A small-molecule ligand and the protein it binds are described below.
Small molecule (SMILES): O=C(O)[C@H]1C[C@H](O)[C@@H](OS(=O)(=O)O)[C@H](O[C@H]2[C@H](O)[C@@H](NS(=O)(=O)O)[C@@H](O)O[C@@H]2CO)O1

Sequence of chain 1.B:
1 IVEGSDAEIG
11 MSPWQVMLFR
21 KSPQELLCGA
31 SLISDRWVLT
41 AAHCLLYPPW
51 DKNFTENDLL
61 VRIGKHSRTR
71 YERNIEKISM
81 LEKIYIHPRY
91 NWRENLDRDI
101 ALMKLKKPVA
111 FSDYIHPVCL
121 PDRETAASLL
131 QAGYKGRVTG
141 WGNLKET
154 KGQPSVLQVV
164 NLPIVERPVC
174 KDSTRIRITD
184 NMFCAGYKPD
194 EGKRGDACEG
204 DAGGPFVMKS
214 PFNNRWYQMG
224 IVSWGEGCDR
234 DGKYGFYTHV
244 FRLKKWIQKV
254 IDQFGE

Binding-site contacts:
Ligand atom O6 contacts residue LEU246 of chain 1.B at 3.2 Å.
Ligand atom O1S contacts residue ARG89 of chain 1.B at 3.9 Å.
Ligand atom C6 contacts residue ARG89 of chain 1.B at 3.7 Å.
Ligand atom O6A contacts residue ARG89 of chain 1.B at 3.0 Å.
Ligand atom O2S contacts residue ASN184 of chain 1.B at 4.0 Å.
Ligand atom O6 contacts residue TRP249 of chain 1.B at 3.1 Å (h-bond).
Ligand atom S1 contacts residue ASN184 of chain 1.B at 3.6 Å.
Ligand atom C1 contacts residue HIS87 of chain 1.B at 3.6 Å.
Ligand atom O5 contacts residue HIS87 of chain 1.B at 3.0 Å.
Ligand atom O6 contacts residue LYS248 of chain 1.B at 3.5 Å (salt-bridge).
Ligand atom O6A contacts residue HIS87 of chain 1.B at 3.1 Å.
Ligand atom O2 contacts residue TRP249 of chain 1.B at 3.5 Å.
Ligand atom C3 contacts residue ARG89 of chain 1.B at 3.4 Å.
Ligand atom N2 contacts residue ARG89 of chain 1.B at 2.7 Å (salt-bridge).
Ligand atom O1S contacts residue LYS252 of chain 1.B at 3.1 Å.
Ligand atom O3 contacts residue ARG89 of chain 1.B at 2.6 Å (salt-bridge).
Ligand atom C6 contacts residue PRO88 of chain 1.B at 3.7 Å (hydrophobic).
Ligand atom O6B contacts residue ARG89 of chain 1.B at 3.9 Å.
Ligand atom N2 contacts residue ARG98 of chain 1.B at 3.6 Å (salt-bridge).
Ligand atom S1 contacts residue ARG98 of chain 1.B at 3.6 Å (salt-bridge).
Ligand atom O5 contacts residue LEU246 of chain 1.B at 3.4 Å.
Ligand atom S1 contacts residue ARG89 of chain 1.B at 3.9 Å.
Ligand atom C1 contacts residue TRP249 of chain 1.B at 3.8 Å (hydrophobic).
Ligand atom O1S contacts residue ARG98 of chain 1.B at 3.1 Å (salt-bridge).
Ligand atom O5 contacts residue ARG245 of chain 1.B at 3.5 Å (salt-bridge).
Ligand atom O1S contacts residue TRP249 of chain 1.B at 3.6 Å (h-bond).
Ligand atom O1S contacts residue LYS248 of chain 1.B at 2.9 Å (salt-bridge).
Ligand atom O2 contacts residue LYS252 of chain 1.B at 4.0 Å.
Ligand atom C2 contacts residue ARG98 of chain 1.B at 3.5 Å.
Ligand atom C6 contacts residue HIS87 of chain 1.B at 4.0 Å.
Ligand atom C6 contacts residue TRP249 of chain 1.B at 3.1 Å (hydrophobic).
Ligand atom O3S contacts residue ASN184 of chain 1.B at 2.3 Å (h-bond).
Ligand atom O2S contacts residue LYS248 of chain 1.B at 3.6 Å.
Ligand atom O6A contacts residue PRO88 of chain 1.B at 2.9 Å.
Ligand atom O3S contacts residue ARG98 of chain 1.B at 3.0 Å (salt-bridge).
Ligand atom C2 contacts residue ARG89 of chain 1.B at 3.5 Å.
Ligand atom C4 contacts residue HIS87 of chain 1.B at 3.6 Å.
Ligand atom O6 contacts residue ARG245 of chain 1.B at 3.1 Å (salt-bridge).
Ligand atom O6 contacts residue LYS247 of chain 1.B at 3.9 Å.
Ligand atom C3 contacts residue TRP249 of chain 1.B at 3.5 Å (hydrophobic).